Binding-site contacts:
Ligand atom O5 contacts residue ASN285 of chain 1.A at 2.4 Å (h-bond).
Ligand atom C1 contacts residue ASN285 of chain 1.A at 1.4 Å.
Ligand atom N2 contacts residue VAL297 of chain 1.A at 4.4 Å.
Ligand atom C4 contacts residue ASN285 of chain 1.A at 4.2 Å.
Ligand atom C1 contacts residue ASN298 of chain 1.A at 4.0 Å.
Ligand atom N2 contacts residue ASN285 of chain 1.A at 2.7 Å (h-bond).
Ligand atom C7 contacts residue ASN285 of chain 1.A at 3.1 Å.
Ligand atom C2 contacts residue ASN285 of chain 1.A at 2.4 Å.
Ligand atom O7 contacts residue ASN285 of chain 1.A at 4.0 Å.
Ligand atom C8 contacts residue ASN285 of chain 1.A at 3.3 Å.
Ligand atom O5 contacts residue ASN298 of chain 1.A at 4.1 Å.
Ligand atom C5 contacts residue ASN285 of chain 1.A at 3.7 Å.
Ligand atom C5 contacts residue ASN298 of chain 1.A at 4.1 Å.
Ligand atom C3 contacts residue ASN285 of chain 1.A at 3.7 Å.

This small molecule binds to this protein.
Small molecule (SMILES): CC(=O)N[C@H]1[C@H](O[C@H]2[C@H](O)[C@@H](NC(C)=O)CO[C@@H]2CO)O[C@H](CO)[C@@H](O)[C@@H]1O

Sequence of chain 1.A:
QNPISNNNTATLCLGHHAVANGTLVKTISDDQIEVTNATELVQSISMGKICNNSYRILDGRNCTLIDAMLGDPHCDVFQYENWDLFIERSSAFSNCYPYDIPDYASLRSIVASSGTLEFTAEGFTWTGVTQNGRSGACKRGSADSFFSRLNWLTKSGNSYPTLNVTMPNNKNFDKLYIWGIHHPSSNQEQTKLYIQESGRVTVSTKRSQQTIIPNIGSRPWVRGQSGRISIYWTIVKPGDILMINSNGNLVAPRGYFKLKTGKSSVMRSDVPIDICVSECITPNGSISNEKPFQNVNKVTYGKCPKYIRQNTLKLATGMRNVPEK